This small molecule binds to this protein.
Small molecule (SMILES): OCc1cccc(Cl)c1Cl

Sequence of chain 1.A:
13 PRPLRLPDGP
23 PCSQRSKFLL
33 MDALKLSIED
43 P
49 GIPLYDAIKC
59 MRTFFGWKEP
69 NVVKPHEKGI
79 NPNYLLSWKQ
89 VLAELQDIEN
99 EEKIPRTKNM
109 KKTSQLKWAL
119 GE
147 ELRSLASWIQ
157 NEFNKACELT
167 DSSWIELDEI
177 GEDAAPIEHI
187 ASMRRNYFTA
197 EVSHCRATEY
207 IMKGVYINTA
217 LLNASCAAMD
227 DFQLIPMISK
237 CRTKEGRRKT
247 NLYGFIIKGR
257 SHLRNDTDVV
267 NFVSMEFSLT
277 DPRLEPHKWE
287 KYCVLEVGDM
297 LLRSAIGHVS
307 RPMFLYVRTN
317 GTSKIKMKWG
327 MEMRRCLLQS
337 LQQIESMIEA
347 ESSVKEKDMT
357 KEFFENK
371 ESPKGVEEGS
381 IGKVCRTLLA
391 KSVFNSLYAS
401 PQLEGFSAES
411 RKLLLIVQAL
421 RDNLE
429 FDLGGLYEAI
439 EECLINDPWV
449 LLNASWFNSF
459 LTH

Binding-site contacts:
Ligand atom CL2 contacts residue TRP65 of chain 1.A at 3.4 Å.
Ligand atom CL1 contacts residue TRP65 of chain 1.A at 3.5 Å.
Ligand atom C02 contacts residue LEU93 of chain 1.A at 4.1 Å (hydrophobic).
Ligand atom C02 contacts residue MET59 of chain 1.A at 3.8 Å (hydrophobic).
Ligand atom O01 contacts residue MET59 of chain 1.A at 4.0 Å.
Ligand atom C03 contacts residue LEU93 of chain 1.A at 4.3 Å (hydrophobic).
Ligand atom C09 contacts residue MET59 of chain 1.A at 4.4 Å (hydrophobic).
Ligand atom CL2 contacts residue MET59 of chain 1.A at 4.0 Å.
Ligand atom C04 contacts residue LEU93 of chain 1.A at 3.7 Å (hydrophobic).
Ligand atom C04 contacts residue GLN94 of chain 1.A at 3.5 Å.
Ligand atom C06 contacts residue LEU90 of chain 1.A at 3.9 Å (hydrophobic).
Ligand atom C05 contacts residue LEU90 of chain 1.A at 2.8 Å (hydrophobic).
Ligand atom C07 contacts residue LEU90 of chain 1.A at 4.3 Å (hydrophobic).
Ligand atom C02 contacts residue GLU97 of chain 1.A at 4.0 Å.
Ligand atom C06 contacts residue GLN94 of chain 1.A at 3.9 Å.
Ligand atom O01 contacts residue ARG60 of chain 1.A at 4.4 Å.
Ligand atom C03 contacts residue MET59 of chain 1.A at 4.4 Å (hydrophobic).
Ligand atom O01 contacts residue GLU97 of chain 1.A at 2.9 Å (salt-bridge).
Ligand atom C04 contacts residue LEU90 of chain 1.A at 3.3 Å (hydrophobic).
Ligand atom C05 contacts residue GLN94 of chain 1.A at 3.7 Å.